Sequence of chain 1.L:
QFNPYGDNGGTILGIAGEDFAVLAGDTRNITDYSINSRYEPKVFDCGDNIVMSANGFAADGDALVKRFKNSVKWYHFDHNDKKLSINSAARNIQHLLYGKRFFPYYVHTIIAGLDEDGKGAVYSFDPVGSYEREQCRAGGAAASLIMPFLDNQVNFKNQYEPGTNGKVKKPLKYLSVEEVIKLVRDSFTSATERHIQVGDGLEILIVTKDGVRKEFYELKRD

Sequence of chain 1.K:
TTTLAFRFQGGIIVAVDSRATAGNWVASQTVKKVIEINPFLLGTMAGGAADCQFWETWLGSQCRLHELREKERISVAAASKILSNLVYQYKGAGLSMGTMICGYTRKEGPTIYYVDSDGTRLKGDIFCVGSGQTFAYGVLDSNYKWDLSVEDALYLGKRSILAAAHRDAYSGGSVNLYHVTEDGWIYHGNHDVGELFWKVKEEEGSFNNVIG

The small molecule below binds the protein below.
Small molecule (SMILES): CC1=C(C(=O)N[C@H](C)C(=O)N[C@@H](Cc2c[nH]c3ccccc23)C(=O)N[C@@H](CC2CCCCC2)C(=O)[C@H](C)CO)Cc2ccccc21

Binding-site contacts:
Ligand atom O32 contacts residue MES1 of chain 1.GA at 2.9 Å (h-bond).
Ligand atom C45 contacts residue ALA49 of chain 1.K at 3.6 Å (hydrophobic).
Ligand atom C65 contacts residue GLY47 of chain 1.K at 3.2 Å.
Ligand atom O40 contacts residue MES1 of chain 1.GA at 2.9 Å (h-bond).
Ligand atom O32 contacts residue GLY47 of chain 1.K at 3.3 Å (h-bond).
Ligand atom C13 contacts residue ALA49 of chain 1.K at 3.6 Å (hydrophobic).
Ligand atom O3 contacts residue ALA22 of chain 1.K at 3.4 Å.
Ligand atom N15 contacts residue THR21 of chain 1.K at 2.9 Å (h-bond).
Ligand atom C12 contacts residue THR21 of chain 1.K at 3.2 Å.
Ligand atom C38 contacts residue ARG19 of chain 1.K at 3.1 Å.
Ligand atom C38 contacts residue TYR170 of chain 1.K at 3.0 Å (hydrophobic).
Ligand atom O32 contacts residue THR1 of chain 1.K at 2.2 Å (h-bond).
Ligand atom O27 contacts residue THR21 of chain 1.K at 3.1 Å (h-bond).
Ligand atom C31 contacts residue THR1 of chain 1.K at 1.4 Å.
Ligand atom C38 contacts residue LYS33 of chain 1.K at 3.3 Å.
Ligand atom C16 contacts residue GLY47 of chain 1.K at 3.7 Å.
Ligand atom O14 contacts residue ALA49 of chain 1.K at 3.1 Å (h-bond).
Ligand atom N28 contacts residue THR1 of chain 1.K at 3.6 Å.
Ligand atom C16 contacts residue THR21 of chain 1.K at 3.6 Å.
Ligand atom C52 contacts residue PRO127 of chain 1.L at 3.7 Å (hydrophobic).
Ligand atom C39 contacts residue TYR170 of chain 1.K at 3.6 Å (hydrophobic).
Ligand atom O27 contacts residue ALA20 of chain 1.K at 3.4 Å.
Ligand atom C29 contacts residue THR1 of chain 1.K at 2.4 Å.
Ligand atom N28 contacts residue GLY47 of chain 1.K at 3.1 Å (h-bond).
Ligand atom N1 contacts residue ASP126 of chain 1.L at 3.2 Å (salt-bridge).
Ligand atom C37 contacts residue TYR170 of chain 1.K at 3.5 Å (hydrophobic).
Ligand atom C53 contacts residue PRO127 of chain 1.L at 3.4 Å (hydrophobic).
Ligand atom C37 contacts residue THR1 of chain 1.K at 1.5 Å.
Ligand atom C54 contacts residue PRO127 of chain 1.L at 3.4 Å (hydrophobic).
Ligand atom C38 contacts residue THR1 of chain 1.K at 2.4 Å.
Ligand atom C30 contacts residue GLY47 of chain 1.K at 3.3 Å.
Ligand atom N69 contacts residue GLY48 of chain 1.K at 3.3 Å (h-bond).
Ligand atom N69 contacts residue GLY47 of chain 1.K at 3.6 Å.
Ligand atom C39 contacts residue THR1 of chain 1.K at 2.5 Å.
Ligand atom C51 contacts residue ASP126 of chain 1.L at 3.3 Å.
Ligand atom C41 contacts residue THR1 of chain 1.K at 3.7 Å.
Ligand atom C65 contacts residue GLY48 of chain 1.K at 3.4 Å.
Ligand atom O40 contacts residue THR1 of chain 1.K at 3.1 Å (h-bond).
Ligand atom C30 contacts residue THR1 of chain 1.K at 2.7 Å.
Ligand atom C17 contacts residue THR21 of chain 1.K at 3.5 Å.